Binding-site contacts:
Ligand atom C7 contacts residue THR581 of chain 1.A at 4.2 Å.
Ligand atom C4 contacts residue ASN579 of chain 1.A at 4.2 Å.
Ligand atom C8 contacts residue THR581 of chain 1.A at 3.2 Å.
Ligand atom C3 contacts residue ASN579 of chain 1.A at 3.8 Å.
Ligand atom N2 contacts residue ASN579 of chain 1.A at 3.2 Å (h-bond).
Ligand atom O7 contacts residue ASN579 of chain 1.A at 4.0 Å.
Ligand atom O5 contacts residue ASN579 of chain 1.A at 2.4 Å (h-bond).
Ligand atom C7 contacts residue ASN579 of chain 1.A at 3.5 Å.
Ligand atom C5 contacts residue ASN579 of chain 1.A at 3.4 Å.
Ligand atom C1 contacts residue ASN579 of chain 1.A at 1.4 Å.
Ligand atom C8 contacts residue ASN580 of chain 1.A at 3.6 Å.
Ligand atom C8 contacts residue ASN579 of chain 1.A at 3.6 Å.
Ligand atom N2 contacts residue THR581 of chain 1.A at 4.3 Å.
Ligand atom C2 contacts residue ASN579 of chain 1.A at 2.8 Å.
Ligand atom C7 contacts residue ASN580 of chain 1.A at 4.3 Å.

A small-molecule ligand and the protein it binds are described below.
Small molecule (SMILES): CC(=O)N[C@H]1[C@@H](O[C@H]2[C@H](O)[C@@H](NC(C)=O)CO[C@@H]2CO)O[C@H](CO)[C@@H](O)[C@@H]1O

Sequence of chain 1.A:
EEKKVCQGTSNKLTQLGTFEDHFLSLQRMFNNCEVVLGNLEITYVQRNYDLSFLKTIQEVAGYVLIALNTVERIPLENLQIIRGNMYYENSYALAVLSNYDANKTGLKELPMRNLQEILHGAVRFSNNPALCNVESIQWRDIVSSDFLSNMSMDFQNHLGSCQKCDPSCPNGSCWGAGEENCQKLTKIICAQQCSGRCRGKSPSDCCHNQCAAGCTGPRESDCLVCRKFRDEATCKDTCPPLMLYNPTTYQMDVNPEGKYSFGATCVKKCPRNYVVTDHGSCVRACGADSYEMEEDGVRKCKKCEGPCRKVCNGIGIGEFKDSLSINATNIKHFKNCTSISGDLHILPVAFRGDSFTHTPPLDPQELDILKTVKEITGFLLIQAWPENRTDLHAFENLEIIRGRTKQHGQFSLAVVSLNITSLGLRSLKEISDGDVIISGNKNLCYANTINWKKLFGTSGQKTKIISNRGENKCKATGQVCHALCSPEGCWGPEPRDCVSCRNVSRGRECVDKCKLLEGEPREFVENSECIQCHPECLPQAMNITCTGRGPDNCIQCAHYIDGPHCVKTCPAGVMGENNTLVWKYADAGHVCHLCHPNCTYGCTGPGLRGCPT